This small molecule binds to this protein.
Small molecule (SMILES): CC(=O)N[C@@H]1[C@@H](O)[C@H](O)[C@@H](CO)O[C@H]1O

Sequence of chain 1.A:
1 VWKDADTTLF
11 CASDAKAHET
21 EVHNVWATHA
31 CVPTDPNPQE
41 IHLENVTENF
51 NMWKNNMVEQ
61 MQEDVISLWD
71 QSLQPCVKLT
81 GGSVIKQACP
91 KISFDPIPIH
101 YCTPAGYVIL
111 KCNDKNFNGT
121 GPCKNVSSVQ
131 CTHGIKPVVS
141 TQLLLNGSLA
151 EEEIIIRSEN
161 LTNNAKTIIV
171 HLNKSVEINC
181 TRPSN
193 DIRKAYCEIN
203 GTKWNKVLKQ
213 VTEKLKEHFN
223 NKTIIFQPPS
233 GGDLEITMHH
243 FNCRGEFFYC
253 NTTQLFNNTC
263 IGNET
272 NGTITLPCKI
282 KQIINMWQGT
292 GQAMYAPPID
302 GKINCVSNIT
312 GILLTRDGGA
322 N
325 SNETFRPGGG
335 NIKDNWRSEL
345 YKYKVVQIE

Binding-site contacts:
Ligand atom C1 contacts residue ASN253 of chain 1.A at 1.4 Å.
Ligand atom C5 contacts residue ASN253 of chain 1.A at 3.6 Å.
Ligand atom N2 contacts residue ASN253 of chain 1.A at 2.9 Å (h-bond).
Ligand atom C5 contacts residue THR255 of chain 1.A at 3.6 Å.
Ligand atom O7 contacts residue ASN253 of chain 1.A at 4.4 Å.
Ligand atom C3 contacts residue THR255 of chain 1.A at 4.3 Å.
Ligand atom C8 contacts residue MET240 of chain 1.A at 4.3 Å (hydrophobic).
Ligand atom O7 contacts residue MET240 of chain 1.A at 3.2 Å.
Ligand atom C2 contacts residue THR255 of chain 1.A at 4.2 Å.
Ligand atom C7 contacts residue ASN253 of chain 1.A at 3.5 Å.
Ligand atom C4 contacts residue ASN253 of chain 1.A at 4.2 Å.
Ligand atom O5 contacts residue THR255 of chain 1.A at 3.5 Å (h-bond).
Ligand atom C3 contacts residue ASN253 of chain 1.A at 3.8 Å.
Ligand atom O6 contacts residue THR255 of chain 1.A at 4.0 Å.
Ligand atom C1 contacts residue THR255 of chain 1.A at 3.2 Å.
Ligand atom O5 contacts residue ASN253 of chain 1.A at 2.4 Å (h-bond).
Ligand atom C2 contacts residue ASN253 of chain 1.A at 2.5 Å.
Ligand atom C8 contacts residue ASN253 of chain 1.A at 3.6 Å.
Ligand atom C7 contacts residue MET240 of chain 1.A at 4.1 Å (hydrophobic).
Ligand atom O7 contacts residue THR239 of chain 1.A at 4.4 Å.